This small molecule binds to this protein.
Small molecule (SMILES): CC(=O)N[C@H]1[C@H](O[C@H]2[C@H](O)[C@@H](NC(C)=O)CO[C@@H]2CO)O[C@H](CO)[C@@H](O)[C@@H]1O

Sequence of chain 1.G:
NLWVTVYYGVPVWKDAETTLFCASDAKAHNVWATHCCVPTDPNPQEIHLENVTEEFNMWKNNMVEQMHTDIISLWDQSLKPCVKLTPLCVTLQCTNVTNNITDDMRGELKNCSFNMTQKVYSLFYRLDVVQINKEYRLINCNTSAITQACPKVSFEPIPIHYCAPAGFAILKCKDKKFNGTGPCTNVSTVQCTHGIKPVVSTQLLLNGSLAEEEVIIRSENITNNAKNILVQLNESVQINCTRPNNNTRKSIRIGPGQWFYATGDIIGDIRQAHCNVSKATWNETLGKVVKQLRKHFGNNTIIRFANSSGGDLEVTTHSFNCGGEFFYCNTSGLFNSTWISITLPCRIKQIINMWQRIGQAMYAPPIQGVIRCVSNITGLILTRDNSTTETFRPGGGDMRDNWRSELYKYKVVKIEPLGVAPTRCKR

Binding-site contacts:
Ligand atom O3 contacts residue NAG1 of chain 1.Y at 3.3 Å.
Ligand atom C7 contacts residue SER365 of chain 1.G at 3.5 Å.
Ligand atom O7 contacts residue THR373 of chain 1.G at 3.9 Å.
Ligand atom N2 contacts residue SER365 of chain 1.G at 3.5 Å.
Ligand atom C6 contacts residue NAG2 of chain 1.Y at 3.1 Å.
Ligand atom C3 contacts residue NAG2 of chain 1.Y at 4.4 Å.
Ligand atom C1 contacts residue NAG1 of chain 1.Y at 3.3 Å.
Ligand atom C7 contacts residue NAG1 of chain 1.Y at 3.6 Å.
Ligand atom C3 contacts residue ASN364 of chain 1.G at 3.8 Å.
Ligand atom C8 contacts residue ASN387 of chain 1.G at 3.2 Å.
Ligand atom N2 contacts residue NAG1 of chain 1.Y at 4.2 Å.
Ligand atom C8 contacts residue NAG1 of chain 1.Y at 3.5 Å.
Ligand atom O7 contacts residue NAG1 of chain 1.Y at 3.4 Å.
Ligand atom C6 contacts residue NAG1 of chain 1.Y at 3.4 Å.
Ligand atom O5 contacts residue ASN364 of chain 1.G at 2.3 Å (h-bond).
Ligand atom C5 contacts residue NAG1 of chain 1.Y at 3.0 Å.
Ligand atom C4 contacts residue NAG1 of chain 1.Y at 3.4 Å.
Ligand atom N2 contacts residue ASN364 of chain 1.G at 2.9 Å (h-bond).
Ligand atom C3 contacts residue NAG1 of chain 1.Y at 4.1 Å.
Ligand atom C5 contacts residue ASN364 of chain 1.G at 3.7 Å.
Ligand atom O4 contacts residue NAG1 of chain 1.Y at 3.9 Å.
Ligand atom C1 contacts residue ASN364 of chain 1.G at 1.4 Å.
Ligand atom C8 contacts residue SER389 of chain 1.G at 3.7 Å.
Ligand atom C7 contacts residue ASN364 of chain 1.G at 3.6 Å.
Ligand atom O5 contacts residue NAG1 of chain 1.Y at 2.8 Å (h-bond).
Ligand atom C8 contacts residue SER365 of chain 1.G at 4.2 Å.
Ligand atom O4 contacts residue NAG2 of chain 1.Y at 3.4 Å.
Ligand atom C4 contacts residue NAG2 of chain 1.Y at 4.3 Å.
Ligand atom C5 contacts residue NAG2 of chain 1.Y at 3.9 Å.
Ligand atom O7 contacts residue SER365 of chain 1.G at 3.5 Å.
Ligand atom C4 contacts residue ASN364 of chain 1.G at 4.2 Å.
Ligand atom C2 contacts residue NAG1 of chain 1.Y at 3.9 Å.
Ligand atom O6 contacts residue NAG2 of chain 1.Y at 3.0 Å (h-bond).
Ligand atom O6 contacts residue NAG1 of chain 1.Y at 2.7 Å (h-bond).
Ligand atom C2 contacts residue ASN364 of chain 1.G at 2.5 Å.
Ligand atom C8 contacts residue ASN364 of chain 1.G at 3.4 Å.